Binding-site contacts:
Ligand atom O4' contacts residue ALA290 of chain 1.A at 3.7 Å.
Ligand atom O2B contacts residue GLY83 of chain 1.A at 2.9 Å (h-bond).
Ligand atom O1G contacts residue MG1 of chain 1.C at 2.0 Å.
Ligand atom N7 contacts residue GLY83 of chain 1.A at 3.6 Å.
Ligand atom N6 contacts residue VAL46 of chain 1.A at 2.7 Å (h-bond).
Ligand atom C6 contacts residue VAL46 of chain 1.A at 3.7 Å (hydrophobic).
Ligand atom N6 contacts residue VAL84 of chain 1.A at 3.1 Å (h-bond).
Ligand atom O2A contacts residue THR87 of chain 1.A at 3.2 Å (h-bond).
Ligand atom N7 contacts residue VAL84 of chain 1.A at 3.0 Å.
Ligand atom O2G contacts residue ARG291 of chain 1.A at 3.8 Å.
Ligand atom C5 contacts residue GLY85 of chain 1.A at 3.8 Å.
Ligand atom O2B contacts residue THR82 of chain 1.A at 3.6 Å.
Ligand atom O1A contacts residue THR87 of chain 1.A at 3.6 Å.
Ligand atom N1 contacts residue VAL45 of chain 1.A at 3.6 Å.
Ligand atom O3A contacts residue GLY83 of chain 1.A at 3.3 Å.
Ligand atom C3B contacts residue THR82 of chain 1.A at 3.5 Å.
Ligand atom PB contacts residue GLY83 of chain 1.A at 3.6 Å.
Ligand atom O1G contacts residue GAI1 of chain 1.D at 3.1 Å (h-bond).
Ligand atom C2 contacts residue VAL46 of chain 1.A at 3.7 Å (hydrophobic).
Ligand atom O2' contacts residue GLU88 of chain 1.A at 2.9 Å (salt-bridge).
Ligand atom O2A contacts residue LYS86 of chain 1.A at 3.4 Å (salt-bridge).
Ligand atom C2' contacts residue GLU88 of chain 1.A at 3.5 Å.
Ligand atom PG contacts residue MG1 of chain 1.C at 3.2 Å.
Ligand atom C5 contacts residue ILE250 of chain 1.A at 3.6 Å (hydrophobic).
Ligand atom C3B contacts residue MG1 of chain 1.C at 3.5 Å.
Ligand atom O1B contacts residue MG1 of chain 1.C at 2.0 Å.
Ligand atom N7 contacts residue GLY85 of chain 1.A at 3.1 Å (h-bond).
Ligand atom O2' contacts residue GLN254 of chain 1.A at 3.5 Å (h-bond).
Ligand atom N1 contacts residue ARG44 of chain 1.A at 3.7 Å.
Ligand atom O1B contacts residue THR87 of chain 1.A at 2.6 Å (h-bond).
Ligand atom PB contacts residue MG1 of chain 1.C at 3.1 Å.
Ligand atom O3G contacts residue THR82 of chain 1.A at 2.7 Å (h-bond).
Ligand atom O2A contacts residue GLY85 of chain 1.A at 3.1 Å.
Ligand atom N1 contacts residue VAL46 of chain 1.A at 2.9 Å (h-bond).
Ligand atom O2G contacts residue GAI1 of chain 1.D at 3.5 Å (h-bond).
Ligand atom O2A contacts residue GLU88 of chain 1.A at 2.9 Å (salt-bridge).
Ligand atom PG contacts residue GAI1 of chain 1.D at 3.8 Å.
Ligand atom C2 contacts residue ARG44 of chain 1.A at 3.2 Å.
Ligand atom PG contacts residue THR82 of chain 1.A at 3.5 Å.
Ligand atom C8 contacts residue GLY83 of chain 1.A at 3.2 Å.

A small-molecule ligand and the protein it binds are described below.
Small molecule (SMILES): Nc1ncnc2c1ncn2[C@@H]1O[C@H](CO[P](=O)(O)O[P](=O)(O)CP(=O)(O)O)[C@@H](O)[C@H]1O

Sequence of chain 1.A:
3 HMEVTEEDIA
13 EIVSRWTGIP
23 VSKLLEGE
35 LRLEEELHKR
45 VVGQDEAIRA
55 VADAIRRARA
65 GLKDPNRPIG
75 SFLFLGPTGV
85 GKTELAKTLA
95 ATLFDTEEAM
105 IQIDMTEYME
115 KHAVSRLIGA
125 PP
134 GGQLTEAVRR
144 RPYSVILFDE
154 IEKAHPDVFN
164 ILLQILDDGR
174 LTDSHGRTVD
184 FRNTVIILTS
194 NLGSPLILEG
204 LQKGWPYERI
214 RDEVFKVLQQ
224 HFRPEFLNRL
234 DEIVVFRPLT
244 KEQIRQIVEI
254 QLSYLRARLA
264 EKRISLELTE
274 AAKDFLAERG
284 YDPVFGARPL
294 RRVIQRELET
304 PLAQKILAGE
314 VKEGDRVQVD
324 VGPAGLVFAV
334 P